Sequence of chain 1.C:
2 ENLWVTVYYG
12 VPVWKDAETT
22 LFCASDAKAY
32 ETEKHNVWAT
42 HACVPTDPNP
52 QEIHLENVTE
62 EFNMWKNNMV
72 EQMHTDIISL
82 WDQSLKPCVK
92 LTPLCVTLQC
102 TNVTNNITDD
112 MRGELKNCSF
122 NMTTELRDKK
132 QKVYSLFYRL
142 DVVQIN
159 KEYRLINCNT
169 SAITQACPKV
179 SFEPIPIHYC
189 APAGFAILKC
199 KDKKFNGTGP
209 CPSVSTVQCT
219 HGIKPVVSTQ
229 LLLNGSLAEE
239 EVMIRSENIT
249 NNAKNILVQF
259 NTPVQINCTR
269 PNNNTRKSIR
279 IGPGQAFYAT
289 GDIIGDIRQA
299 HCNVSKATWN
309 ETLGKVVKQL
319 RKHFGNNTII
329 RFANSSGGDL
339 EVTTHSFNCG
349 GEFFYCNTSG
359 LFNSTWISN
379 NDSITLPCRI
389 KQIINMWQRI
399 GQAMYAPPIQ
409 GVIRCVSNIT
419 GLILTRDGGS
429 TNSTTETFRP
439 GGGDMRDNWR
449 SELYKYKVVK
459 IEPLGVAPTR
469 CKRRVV

A protein and the small-molecule ligand that binds it are described below.
Small molecule (SMILES): CC(=O)N[C@H]1[C@H](O[C@H]2[C@H](O)[C@@H](NC(C)=O)CO[C@@H]2CO)O[C@H](CO)[C@@H](O)[C@@H]1O

Binding-site contacts:
Ligand atom C8 contacts residue NAG1 of chain 1.Y at 4.1 Å.
Ligand atom C4 contacts residue ASN416 of chain 1.C at 4.2 Å.
Ligand atom C5 contacts residue ASN416 of chain 1.C at 3.6 Å.
Ligand atom C8 contacts residue NAG2 of chain 1.Y at 4.4 Å.
Ligand atom C6 contacts residue PRO261 of chain 1.C at 4.2 Å (hydrophobic).
Ligand atom C7 contacts residue ASN416 of chain 1.C at 4.0 Å.
Ligand atom C8 contacts residue VAL414 of chain 1.C at 3.9 Å (hydrophobic).
Ligand atom O7 contacts residue NAG1 of chain 1.Y at 3.8 Å.
Ligand atom C5 contacts residue PRO261 of chain 1.C at 4.3 Å (hydrophobic).
Ligand atom O5 contacts residue ASN416 of chain 1.C at 2.3 Å (h-bond).
Ligand atom O5 contacts residue PRO261 of chain 1.C at 3.9 Å.
Ligand atom C7 contacts residue NAG1 of chain 1.Y at 4.3 Å.
Ligand atom C2 contacts residue ASN416 of chain 1.C at 2.5 Å.
Ligand atom N2 contacts residue ASN416 of chain 1.C at 3.0 Å (h-bond).
Ligand atom C1 contacts residue PRO261 of chain 1.C at 4.4 Å (hydrophobic).
Ligand atom C3 contacts residue ASN416 of chain 1.C at 3.8 Å.
Ligand atom C1 contacts residue ASN416 of chain 1.C at 1.4 Å.